Binding-site contacts:
Ligand atom C2 contacts residue ASN232 of chain 1.M at 2.5 Å.
Ligand atom C3 contacts residue ASN232 of chain 1.M at 3.9 Å.
Ligand atom C8 contacts residue GLU233 of chain 1.M at 3.8 Å.
Ligand atom O7 contacts residue ASN232 of chain 1.M at 3.2 Å (h-bond).
Ligand atom C4 contacts residue ASN232 of chain 1.M at 4.4 Å.
Ligand atom C8 contacts residue ASN232 of chain 1.M at 4.1 Å.
Ligand atom O5 contacts residue ASN232 of chain 1.M at 2.5 Å (h-bond).
Ligand atom C5 contacts residue ASN232 of chain 1.M at 3.8 Å.
Ligand atom N2 contacts residue ASN232 of chain 1.M at 2.9 Å (h-bond).
Ligand atom C1 contacts residue ASN232 of chain 1.M at 1.5 Å.
Ligand atom C7 contacts residue ASN232 of chain 1.M at 3.3 Å.

The small molecule below binds the protein below.
Small molecule (SMILES): CC(=O)N[C@H]1[C@H](O[C@H]2[C@H](O)[C@@H](NC(C)=O)CO[C@@H]2CO)O[C@H](CO)[C@@H](O)[C@@H]1O

Sequence of chain 1.M:
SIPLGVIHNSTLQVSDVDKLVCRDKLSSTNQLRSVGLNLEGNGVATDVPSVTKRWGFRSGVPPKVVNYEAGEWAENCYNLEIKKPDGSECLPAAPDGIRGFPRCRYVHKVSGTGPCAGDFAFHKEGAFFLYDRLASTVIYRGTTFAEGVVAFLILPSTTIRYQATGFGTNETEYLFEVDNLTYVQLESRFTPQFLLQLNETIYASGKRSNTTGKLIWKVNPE